Binding-site contacts:
Ligand atom C17 contacts residue IMP1 of chain 3.F at 3.7 Å.
Ligand atom C1 contacts residue THR186 of chain 3.B at 3.8 Å.
Ligand atom O1 contacts residue THR186 of chain 3.B at 2.7 Å (h-bond).
Ligand atom O1 contacts residue IMP1 of chain 3.F at 3.6 Å.
Ligand atom O4 contacts residue IMP1 of chain 3.F at 2.9 Å.
Ligand atom C15 contacts residue IMP1 of chain 3.F at 3.2 Å.
Ligand atom O1 contacts residue GLY179 of chain 3.B at 3.6 Å (h-bond).
Ligand atom C17 contacts residue GLY268 of chain 3.B at 3.7 Å.
Ligand atom C16 contacts residue IMP1 of chain 3.F at 3.3 Å.
Ligand atom C15 contacts residue SER129 of chain 3.B at 3.6 Å.
Ligand atom O4 contacts residue GLU294 of chain 3.B at 4.1 Å.
Ligand atom O5 contacts residue SER129 of chain 3.B at 2.7 Å (h-bond).
Ligand atom O2 contacts residue GLY177 of chain 3.B at 3.2 Å (h-bond).
Ligand atom C6 contacts residue SER129 of chain 3.B at 3.5 Å.
Ligand atom C1 contacts residue GLY179 of chain 3.B at 3.8 Å.
Ligand atom C7 contacts residue SER128 of chain 3.B at 3.8 Å.
Ligand atom O2 contacts residue ILE178 of chain 3.B at 3.5 Å.
Ligand atom C8 contacts residue SER128 of chain 3.B at 4.0 Å.
Ligand atom C16 contacts residue SER129 of chain 3.B at 3.6 Å.
Ligand atom C11 contacts residue SER129 of chain 3.B at 3.8 Å.
Ligand atom C14 contacts residue IMP1 of chain 3.F at 3.6 Å.
Ligand atom C11 contacts residue IMP1 of chain 3.F at 3.9 Å.
Ligand atom C14 contacts residue SER129 of chain 3.B at 4.0 Å.
Ligand atom C7 contacts residue ASN156 of chain 3.B at 3.8 Å.
Ligand atom C10 contacts residue GLY177 of chain 3.B at 3.0 Å.
Ligand atom O6 contacts residue SER129 of chain 3.B at 2.8 Å (h-bond).
Ligand atom O6 contacts residue SER128 of chain 3.B at 3.1 Å.
Ligand atom C8 contacts residue SER129 of chain 3.B at 4.0 Å.
Ligand atom C9 contacts residue MET267 of chain 3.B at 3.6 Å (hydrophobic).
Ligand atom O2 contacts residue GLY179 of chain 3.B at 3.2 Å (h-bond).
Ligand atom O4 contacts residue THR186 of chain 3.B at 3.2 Å (h-bond).
Ligand atom C13 contacts residue IMP1 of chain 3.F at 3.9 Å.
Ligand atom O4 contacts residue SER129 of chain 3.B at 4.0 Å.
Ligand atom C2 contacts residue GLY268 of chain 3.B at 4.0 Å.
Ligand atom C10 contacts residue ASN156 of chain 3.B at 3.6 Å.
Ligand atom C12 contacts residue IMP1 of chain 3.F at 3.8 Å.
Ligand atom O1 contacts residue CYS184 of chain 3.B at 3.6 Å.
Ligand atom C7 contacts residue IMP1 of chain 3.F at 3.4 Å.
Ligand atom C1 contacts residue IMP1 of chain 3.F at 3.6 Å.
Ligand atom C12 contacts residue SER129 of chain 3.B at 4.0 Å.

Sequence of chain 3.B:
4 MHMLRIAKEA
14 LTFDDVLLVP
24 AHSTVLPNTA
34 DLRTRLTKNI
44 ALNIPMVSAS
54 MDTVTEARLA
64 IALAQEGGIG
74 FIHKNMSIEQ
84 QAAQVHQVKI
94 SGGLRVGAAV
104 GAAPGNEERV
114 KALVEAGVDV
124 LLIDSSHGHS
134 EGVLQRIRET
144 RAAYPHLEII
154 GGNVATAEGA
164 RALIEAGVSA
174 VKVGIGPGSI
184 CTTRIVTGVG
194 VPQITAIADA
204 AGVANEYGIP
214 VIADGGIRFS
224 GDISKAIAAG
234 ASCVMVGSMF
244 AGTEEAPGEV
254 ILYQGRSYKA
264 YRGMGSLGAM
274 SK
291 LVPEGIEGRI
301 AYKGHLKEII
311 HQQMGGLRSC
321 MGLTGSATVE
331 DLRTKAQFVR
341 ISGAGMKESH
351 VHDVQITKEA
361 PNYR

The protein below binds the small molecule below.
Small molecule (SMILES): COc1c(C)c2c(c(O)c1C/C=C(\C)CCC(=O)O)C(=O)OC2